Sequence of chain 1.D:
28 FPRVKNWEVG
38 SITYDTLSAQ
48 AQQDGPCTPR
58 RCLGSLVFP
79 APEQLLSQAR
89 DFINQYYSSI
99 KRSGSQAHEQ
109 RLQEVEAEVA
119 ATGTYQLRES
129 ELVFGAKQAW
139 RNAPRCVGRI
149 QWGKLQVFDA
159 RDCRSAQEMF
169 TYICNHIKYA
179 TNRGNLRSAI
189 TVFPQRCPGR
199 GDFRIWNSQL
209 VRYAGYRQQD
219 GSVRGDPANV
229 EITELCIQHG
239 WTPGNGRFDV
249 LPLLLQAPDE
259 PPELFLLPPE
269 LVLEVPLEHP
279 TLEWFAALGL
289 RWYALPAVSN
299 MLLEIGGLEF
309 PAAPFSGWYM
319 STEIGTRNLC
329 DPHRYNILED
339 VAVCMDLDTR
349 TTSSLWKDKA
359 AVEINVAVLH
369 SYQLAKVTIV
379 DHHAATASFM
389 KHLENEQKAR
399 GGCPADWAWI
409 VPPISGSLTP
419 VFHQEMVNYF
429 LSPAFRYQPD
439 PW

Binding-site contacts:
Ligand atom N19 contacts residue HEM1 of chain 1.FA at 3.3 Å (h-bond).
Ligand atom C11 contacts residue VAL296 of chain 1.D at 3.7 Å (hydrophobic).
Ligand atom C20 contacts residue H4B1 of chain 1.GA at 3.6 Å.
Ligand atom C02 contacts residue PRO294 of chain 1.D at 3.9 Å (hydrophobic).
Ligand atom C03 contacts residue PRO294 of chain 1.D at 3.7 Å (hydrophobic).
Ligand atom C16 contacts residue HEM1 of chain 1.FA at 3.6 Å.
Ligand atom C07 contacts residue HEM1 of chain 1.FA at 3.5 Å.
Ligand atom C02 contacts residue GLU321 of chain 1.D at 3.5 Å.
Ligand atom C21 contacts residue ASN326 of chain 1.D at 3.4 Å.
Ligand atom N01 contacts residue GLU321 of chain 1.D at 2.8 Å (salt-bridge).
Ligand atom C02 contacts residue HEM1 of chain 1.FA at 3.5 Å.
Ligand atom N19 contacts residue H4B1 of chain 1.GA at 3.8 Å.
Ligand atom C08 contacts residue VAL296 of chain 1.D at 3.8 Å (hydrophobic).
Ligand atom C20 contacts residue ARG325 of chain 1.D at 3.5 Å.
Ligand atom C15 contacts residue HEM1 of chain 1.FA at 3.3 Å.
Ligand atom C06 contacts residue GLU321 of chain 1.D at 3.6 Å.
Ligand atom C11 contacts residue HEM1 of chain 1.FA at 3.5 Å.
Ligand atom C03 contacts residue HEM1 of chain 1.FA at 3.3 Å.
Ligand atom C18 contacts residue HEM1 of chain 1.FA at 3.0 Å.
Ligand atom N01 contacts residue HEM1 of chain 1.FA at 3.7 Å.
Ligand atom N02 contacts residue TYR317 of chain 1.D at 3.6 Å.
Ligand atom F12 contacts residue HEM1 of chain 1.FA at 2.4 Å.
Ligand atom C06 contacts residue HEM1 of chain 1.FA at 3.8 Å.
Ligand atom N02 contacts residue PRO294 of chain 1.D at 3.8 Å.
Ligand atom N02 contacts residue TRP316 of chain 1.D at 2.6 Å (h-bond).
Ligand atom C04 contacts residue HEM1 of chain 1.FA at 3.6 Å.
Ligand atom C02 contacts residue TRP316 of chain 1.D at 3.6 Å (hydrophobic).
Ligand atom C13 contacts residue HEM1 of chain 1.FA at 3.6 Å.
Ligand atom C14 contacts residue HEM1 of chain 1.FA at 3.9 Å.
Ligand atom N02 contacts residue HEM1 of chain 1.FA at 3.5 Å.
Ligand atom C05 contacts residue VAL296 of chain 1.D at 3.9 Å (hydrophobic).
Ligand atom C07 contacts residue GLU321 of chain 1.D at 3.7 Å.
Ligand atom C12 contacts residue HEM1 of chain 1.FA at 2.9 Å.
Ligand atom F11 contacts residue VAL296 of chain 1.D at 3.0 Å.
Ligand atom C03 contacts residue TRP316 of chain 1.D at 3.8 Å (hydrophobic).
Ligand atom F11 contacts residue HEM1 of chain 1.FA at 3.3 Å.
Ligand atom N02 contacts residue GLU321 of chain 1.D at 2.6 Å (salt-bridge).
Ligand atom C08 contacts residue HEM1 of chain 1.FA at 3.7 Å.
Ligand atom C21 contacts residue HEM1 of chain 1.FA at 3.8 Å.
Ligand atom C08 contacts residue GLU321 of chain 1.D at 3.7 Å.

A protein and the small-molecule ligand that binds it are described below.
Small molecule (SMILES): CN(C)CCc1cc(F)c(F)c(CCc2cccc(N)n2)c1